Sequence of chain 2.A:
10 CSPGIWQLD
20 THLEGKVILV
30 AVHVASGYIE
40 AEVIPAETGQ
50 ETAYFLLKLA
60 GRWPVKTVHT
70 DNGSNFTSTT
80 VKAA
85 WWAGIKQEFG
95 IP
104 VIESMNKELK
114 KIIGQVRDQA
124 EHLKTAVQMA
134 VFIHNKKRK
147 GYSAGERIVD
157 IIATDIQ

Binding-site contacts:
Ligand atom O3 contacts residue HIS125 of chain 2.A at 3.0 Å (h-bond).
Ligand atom C19 contacts residue ALA82 of chain 1.A at 3.7 Å (hydrophobic).
Ligand atom C27 contacts residue HIS125 of chain 2.A at 3.9 Å.
Ligand atom O1 contacts residue ALA82 of chain 1.A at 3.8 Å.
Ligand atom C17 contacts residue LEU56 of chain 1.A at 3.8 Å (hydrophobic).
Ligand atom C17 contacts residue MET132 of chain 2.A at 4.0 Å (hydrophobic).
Ligand atom O3 contacts residue ALA123 of chain 2.A at 4.0 Å.
Ligand atom N1 contacts residue GLN122 of chain 2.A at 3.4 Å (h-bond).
Ligand atom C29 contacts residue HIS125 of chain 2.A at 3.5 Å.
Ligand atom O3 contacts residue GLU124 of chain 2.A at 3.6 Å (salt-bridge).
Ligand atom O1 contacts residue LEU56 of chain 1.A at 3.6 Å.
Ligand atom O1 contacts residue ALA83 of chain 1.A at 3.6 Å.
Ligand atom O6 contacts residue THR79 of chain 1.A at 3.9 Å.
Ligand atom C18 contacts residue TRP86 of chain 1.A at 3.8 Å (hydrophobic).
Ligand atom C20 contacts residue ALA82 of chain 1.A at 3.9 Å (hydrophobic).
Ligand atom C26 contacts residue THR128 of chain 2.A at 3.2 Å.
Ligand atom C25 contacts residue PGE1 of chain 2.D at 3.8 Å.
Ligand atom O1 contacts residue TRP86 of chain 1.A at 3.9 Å.
Ligand atom O6 contacts residue GLN49 of chain 1.A at 3.0 Å (h-bond).
Ligand atom C4 contacts residue THR79 of chain 1.A at 4.0 Å.
Ligand atom O2 contacts residue THR128 of chain 2.A at 3.6 Å (h-bond).
Ligand atom C4 contacts residue THR78 of chain 1.A at 3.7 Å.
Ligand atom O2 contacts residue HIS125 of chain 2.A at 3.5 Å.
Ligand atom C24 contacts residue THR79 of chain 1.A at 3.4 Å.
Ligand atom C29 contacts residue GLU124 of chain 2.A at 3.6 Å.
Ligand atom C22 contacts residue THR128 of chain 2.A at 3.7 Å.
Ligand atom C20 contacts residue THR79 of chain 1.A at 3.7 Å.
Ligand atom C27 contacts residue GLU124 of chain 2.A at 3.6 Å.
Ligand atom C3 contacts residue THR78 of chain 1.A at 3.3 Å.
Ligand atom C10 contacts residue THR79 of chain 1.A at 4.0 Å.
Ligand atom O3 contacts residue THR128 of chain 2.A at 2.5 Å (h-bond).
Ligand atom O4 contacts residue GLU124 of chain 2.A at 2.8 Å (salt-bridge).
Ligand atom C19 contacts residue THR79 of chain 1.A at 3.8 Å.
Ligand atom O4 contacts residue ALA123 of chain 2.A at 3.5 Å.
Ligand atom C27 contacts residue THR128 of chain 2.A at 3.4 Å.
Ligand atom C19 contacts residue ALA83 of chain 1.A at 3.6 Å (hydrophobic).
Ligand atom C11 contacts residue ALA82 of chain 1.A at 3.8 Å (hydrophobic).
Ligand atom C17 contacts residue TRP86 of chain 1.A at 3.5 Å (hydrophobic).
Ligand atom C18 contacts residue MET132 of chain 2.A at 3.7 Å (hydrophobic).
Ligand atom C23 contacts residue THR128 of chain 2.A at 3.9 Å.

This small molecule binds to this protein.
Small molecule (SMILES): Cc1ccc(-c2c(C)c(-c3ccc4c(c3)NCCO4)c([C@H](OC(C)(C)C)C(=O)O)c(C)c2NS(C)(=O)=O)cc1C

Sequence of chain 1.A:
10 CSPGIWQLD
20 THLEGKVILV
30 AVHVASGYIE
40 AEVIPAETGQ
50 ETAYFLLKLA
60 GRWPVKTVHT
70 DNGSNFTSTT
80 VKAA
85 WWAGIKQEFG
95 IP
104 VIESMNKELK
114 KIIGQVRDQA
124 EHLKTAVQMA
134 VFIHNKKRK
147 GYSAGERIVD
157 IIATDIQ